Sequence of chain 1.D:
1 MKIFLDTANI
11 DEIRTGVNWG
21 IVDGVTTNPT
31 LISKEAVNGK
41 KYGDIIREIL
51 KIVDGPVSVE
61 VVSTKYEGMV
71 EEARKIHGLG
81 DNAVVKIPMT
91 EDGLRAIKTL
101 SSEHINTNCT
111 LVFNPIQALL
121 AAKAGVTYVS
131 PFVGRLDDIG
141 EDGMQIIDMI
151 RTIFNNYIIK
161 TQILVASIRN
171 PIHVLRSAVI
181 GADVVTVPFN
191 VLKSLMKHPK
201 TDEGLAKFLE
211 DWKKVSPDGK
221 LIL

Binding-site contacts:
Ligand atom C6 contacts residue PHE132 of chain 1.C at 3.5 Å (hydrophobic).
Ligand atom O1 contacts residue ASN108 of chain 1.C at 3.8 Å.
Ligand atom O4 contacts residue ASN28 of chain 1.C at 2.8 Å (h-bond).
Ligand atom O5 contacts residue SER167 of chain 1.C at 3.0 Å (h-bond).
Ligand atom C6 contacts residue SER167 of chain 1.C at 3.9 Å.
Ligand atom O5 contacts residue ASP6 of chain 1.C at 2.6 Å (salt-bridge).
Ligand atom O2P contacts residue ARG135 of chain 1.C at 2.8 Å (salt-bridge).
Ligand atom C1 contacts residue SER130 of chain 1.C at 3.4 Å.
Ligand atom O6 contacts residue SER167 of chain 1.C at 3.4 Å.
Ligand atom O1 contacts residue THR26 of chain 1.C at 3.8 Å.
Ligand atom C1 contacts residue THR110 of chain 1.C at 3.4 Å.
Ligand atom O1 contacts residue SER130 of chain 1.C at 2.8 Å (h-bond).
Ligand atom C5 contacts residue ASP6 of chain 1.C at 3.2 Å.
Ligand atom O5 contacts residue ALA166 of chain 1.C at 3.5 Å.
Ligand atom P contacts residue SER167 of chain 1.C at 3.8 Å.
Ligand atom O6 contacts residue ASP6 of chain 1.C at 3.8 Å.
Ligand atom O1 contacts residue ALA166 of chain 1.C at 3.7 Å.
Ligand atom C3 contacts residue THR26 of chain 1.C at 3.7 Å.
Ligand atom O3 contacts residue LYS86 of chain 1.C at 2.8 Å (salt-bridge).
Ligand atom O3 contacts residue LEU31 of chain 1.C at 3.9 Å.
Ligand atom P contacts residue ARG135 of chain 1.C at 3.7 Å.
Ligand atom O3 contacts residue THR26 of chain 1.C at 3.5 Å (h-bond).
Ligand atom C4 contacts residue LYS86 of chain 1.C at 3.6 Å.
Ligand atom O1 contacts residue LEU164 of chain 1.C at 3.8 Å.
Ligand atom O3 contacts residue THR27 of chain 1.C at 3.4 Å (h-bond).
Ligand atom C2 contacts residue THR27 of chain 1.C at 3.9 Å.
Ligand atom O1 contacts residue LYS86 of chain 1.C at 3.3 Å (salt-bridge).
Ligand atom O3 contacts residue ASN28 of chain 1.C at 3.5 Å (h-bond).
Ligand atom O4 contacts residue PHE132 of chain 1.C at 3.4 Å.
Ligand atom C2 contacts residue LYS86 of chain 1.C at 1.4 Å.
Ligand atom O1P contacts residue ARG135 of chain 1.C at 2.7 Å (salt-bridge).
Ligand atom C3 contacts residue LYS86 of chain 1.C at 2.6 Å.
Ligand atom O4 contacts residue LYS86 of chain 1.C at 3.6 Å.
Ligand atom C3 contacts residue ASP6 of chain 1.C at 3.4 Å.
Ligand atom C4 contacts residue PHE132 of chain 1.C at 3.6 Å (hydrophobic).
Ligand atom O3 contacts residue ASP6 of chain 1.C at 2.7 Å (salt-bridge).
Ligand atom C4 contacts residue ASN28 of chain 1.C at 3.8 Å.
Ligand atom C1 contacts residue LYS86 of chain 1.C at 2.4 Å.
Ligand atom C5 contacts residue ASN28 of chain 1.C at 3.8 Å.
Ligand atom O2P contacts residue SER167 of chain 1.C at 2.6 Å (h-bond).

A protein and the small-molecule ligand that binds it are described below.
Small molecule (SMILES): O=C(CO)[C@@H](O)[C@H](O)[C@H](O)COP(=O)(O)O

Sequence of chain 1.C:
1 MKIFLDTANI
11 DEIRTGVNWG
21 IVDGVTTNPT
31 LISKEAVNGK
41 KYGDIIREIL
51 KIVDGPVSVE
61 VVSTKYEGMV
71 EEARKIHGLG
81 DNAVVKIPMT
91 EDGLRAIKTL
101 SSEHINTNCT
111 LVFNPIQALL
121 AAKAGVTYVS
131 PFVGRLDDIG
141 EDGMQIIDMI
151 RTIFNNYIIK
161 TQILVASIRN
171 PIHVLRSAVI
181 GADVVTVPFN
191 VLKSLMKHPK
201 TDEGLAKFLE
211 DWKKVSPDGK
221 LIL